Binding-site contacts:
Ligand atom N2 contacts residue ASN654 of chain 1.C at 2.8 Å (h-bond).
Ligand atom O5 contacts residue ASN654 of chain 1.C at 2.4 Å (h-bond).
Ligand atom C8 contacts residue ASN654 of chain 1.C at 3.6 Å.
Ligand atom C4 contacts residue ASN654 of chain 1.C at 4.2 Å.
Ligand atom C5 contacts residue TYR652 of chain 1.C at 4.4 Å (hydrophobic).
Ligand atom O5 contacts residue TYR652 of chain 1.C at 4.3 Å.
Ligand atom C1 contacts residue TYR652 of chain 1.C at 4.4 Å (hydrophobic).
Ligand atom C7 contacts residue ASN654 of chain 1.C at 3.2 Å.
Ligand atom C5 contacts residue ASN654 of chain 1.C at 3.7 Å.
Ligand atom C2 contacts residue ASN654 of chain 1.C at 2.5 Å.
Ligand atom C1 contacts residue ASN654 of chain 1.C at 1.4 Å.
Ligand atom O7 contacts residue ASN654 of chain 1.C at 3.4 Å (h-bond).
Ligand atom C3 contacts residue ASN654 of chain 1.C at 3.8 Å.

Sequence of chain 1.C:
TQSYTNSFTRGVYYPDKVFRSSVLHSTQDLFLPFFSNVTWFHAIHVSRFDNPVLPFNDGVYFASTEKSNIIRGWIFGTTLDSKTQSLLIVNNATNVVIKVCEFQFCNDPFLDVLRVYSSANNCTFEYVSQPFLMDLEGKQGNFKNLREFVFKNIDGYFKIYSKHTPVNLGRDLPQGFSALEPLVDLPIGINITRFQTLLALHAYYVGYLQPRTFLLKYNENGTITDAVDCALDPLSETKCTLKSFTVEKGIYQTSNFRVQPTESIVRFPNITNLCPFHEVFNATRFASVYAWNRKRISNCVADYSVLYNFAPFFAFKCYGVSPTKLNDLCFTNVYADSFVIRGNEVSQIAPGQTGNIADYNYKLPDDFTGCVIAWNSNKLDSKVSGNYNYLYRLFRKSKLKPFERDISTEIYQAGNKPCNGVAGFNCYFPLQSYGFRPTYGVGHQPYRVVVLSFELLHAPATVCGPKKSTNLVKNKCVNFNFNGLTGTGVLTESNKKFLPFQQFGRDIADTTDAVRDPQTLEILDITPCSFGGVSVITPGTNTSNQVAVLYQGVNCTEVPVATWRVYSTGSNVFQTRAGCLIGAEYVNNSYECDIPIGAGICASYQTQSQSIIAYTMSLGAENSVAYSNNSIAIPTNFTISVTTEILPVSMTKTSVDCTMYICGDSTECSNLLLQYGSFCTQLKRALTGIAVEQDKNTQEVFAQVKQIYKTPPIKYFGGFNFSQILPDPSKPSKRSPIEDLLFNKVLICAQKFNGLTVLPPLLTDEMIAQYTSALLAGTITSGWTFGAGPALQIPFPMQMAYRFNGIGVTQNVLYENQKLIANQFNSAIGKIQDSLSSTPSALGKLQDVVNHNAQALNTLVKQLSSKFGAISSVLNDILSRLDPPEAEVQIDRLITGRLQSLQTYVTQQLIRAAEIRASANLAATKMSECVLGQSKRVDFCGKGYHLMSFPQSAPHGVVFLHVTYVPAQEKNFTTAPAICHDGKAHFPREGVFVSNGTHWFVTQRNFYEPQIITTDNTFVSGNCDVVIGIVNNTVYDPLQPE

A small-molecule ligand and the protein it binds are described below.
Small molecule (SMILES): CC(=O)N[C@@H]1[C@@H](O)[C@H](O)[C@@H](CO)O[C@H]1O